Binding-site contacts:
Ligand atom OAJ contacts residue TYR72 of chain 1.B at 3.3 Å.
Ligand atom CAQ contacts residue VAL8 of chain 1.B at 3.4 Å (hydrophobic).
Ligand atom CAR contacts residue LYS6 of chain 1.B at 3.7 Å.
Ligand atom CAR contacts residue ASP55 of chain 1.B at 3.9 Å.
Ligand atom CAP contacts residue TYR72 of chain 1.B at 4.1 Å (hydrophobic).
Ligand atom CAQ contacts residue LEU7 of chain 1.B at 4.5 Å (hydrophobic).
Ligand atom OAJ contacts residue THR75 of chain 1.B at 4.3 Å.
Ligand atom CAN contacts residue TYR72 of chain 1.B at 4.3 Å (hydrophobic).
Ligand atom NAL contacts residue LEU57 of chain 1.B at 4.3 Å.
Ligand atom CAS contacts residue LYS6 of chain 1.B at 4.2 Å.
Ligand atom CAR contacts residue GLY76 of chain 1.B at 4.4 Å.
Ligand atom CAO contacts residue LEU57 of chain 1.B at 4.2 Å (hydrophobic).
Ligand atom CAO contacts residue THR75 of chain 1.B at 4.4 Å.
Ligand atom CAR contacts residue VAL8 of chain 1.B at 3.6 Å (hydrophobic).
Ligand atom CAK contacts residue LEU57 of chain 1.B at 4.1 Å (hydrophobic).
Ligand atom CAS contacts residue LEU7 of chain 1.B at 3.8 Å (hydrophobic).
Ligand atom NAL contacts residue SER40 of chain 1.B at 3.6 Å.
Ligand atom CAK contacts residue ASP55 of chain 1.B at 3.4 Å.
Ligand atom NAL contacts residue ASP55 of chain 1.B at 2.8 Å (salt-bridge).
Ligand atom CAS contacts residue LEU57 of chain 1.B at 3.9 Å (hydrophobic).
Ligand atom CAM contacts residue LEU57 of chain 1.B at 4.2 Å (hydrophobic).
Ligand atom CAQ contacts residue LYS6 of chain 1.B at 4.3 Å.
Ligand atom CAM contacts residue SER40 of chain 1.B at 3.9 Å.
Ligand atom CAQ contacts residue LEU57 of chain 1.B at 4.2 Å (hydrophobic).
Ligand atom CAO contacts residue TYR72 of chain 1.B at 4.5 Å (hydrophobic).
Ligand atom CAS contacts residue ILE56 of chain 1.B at 4.3 Å (hydrophobic).
Ligand atom CAS contacts residue ASP55 of chain 1.B at 3.4 Å.
Ligand atom CAQ contacts residue TYR72 of chain 1.B at 3.7 Å (hydrophobic).
Ligand atom CAP contacts residue THR75 of chain 1.B at 3.6 Å.
Ligand atom CAH contacts residue TYR72 of chain 1.B at 3.8 Å (hydrophobic).
Ligand atom CAQ contacts residue GLY76 of chain 1.B at 3.8 Å.
Ligand atom CAQ contacts residue THR75 of chain 1.B at 3.9 Å.
Ligand atom CAI contacts residue TYR72 of chain 1.B at 3.7 Å (hydrophobic).
Ligand atom CAR contacts residue LEU7 of chain 1.B at 3.4 Å (hydrophobic).
Ligand atom CAM contacts residue ASP55 of chain 1.B at 3.9 Å.
Ligand atom CAP contacts residue LEU57 of chain 1.B at 4.4 Å (hydrophobic).
Ligand atom CAR contacts residue LEU57 of chain 1.B at 4.0 Å (hydrophobic).
Ligand atom CAN contacts residue LEU57 of chain 1.B at 4.2 Å (hydrophobic).

A small-molecule ligand and the protein it binds are described below.
Small molecule (SMILES): O=C(CCl)c1c[nH]c2ccccc12

Sequence of chain 1.B:
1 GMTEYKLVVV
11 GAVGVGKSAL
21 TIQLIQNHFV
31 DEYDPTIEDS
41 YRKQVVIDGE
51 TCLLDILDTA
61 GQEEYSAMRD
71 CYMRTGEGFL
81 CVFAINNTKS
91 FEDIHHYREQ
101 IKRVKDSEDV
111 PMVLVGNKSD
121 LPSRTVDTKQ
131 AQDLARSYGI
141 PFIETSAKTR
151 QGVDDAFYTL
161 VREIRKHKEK